The protein below binds the small molecule below.
Small molecule (SMILES): CC(=O)N[C@@H]1[C@@H](O)[C@H](O)[C@@H](CO)O[C@H]1O

Sequence of chain 1.C:
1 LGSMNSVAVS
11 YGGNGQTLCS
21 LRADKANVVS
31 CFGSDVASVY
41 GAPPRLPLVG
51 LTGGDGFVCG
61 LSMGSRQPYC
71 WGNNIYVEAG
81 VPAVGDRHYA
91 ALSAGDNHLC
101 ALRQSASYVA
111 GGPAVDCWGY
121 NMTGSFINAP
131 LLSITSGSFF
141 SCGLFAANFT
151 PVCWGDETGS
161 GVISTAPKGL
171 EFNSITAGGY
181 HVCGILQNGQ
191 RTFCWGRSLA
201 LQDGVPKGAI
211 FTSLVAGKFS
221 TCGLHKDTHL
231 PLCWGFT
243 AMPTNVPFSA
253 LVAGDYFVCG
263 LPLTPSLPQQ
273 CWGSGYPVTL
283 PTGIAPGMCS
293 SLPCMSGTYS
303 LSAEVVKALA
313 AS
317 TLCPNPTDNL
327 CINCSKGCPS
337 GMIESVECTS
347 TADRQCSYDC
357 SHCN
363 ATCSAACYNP

Binding-site contacts:
Ligand atom C8 contacts residue MET290 of chain 1.C at 4.2 Å (hydrophobic).
Ligand atom C2 contacts residue ASN329 of chain 1.C at 2.5 Å.
Ligand atom C4 contacts residue ASN329 of chain 1.C at 4.3 Å.
Ligand atom N2 contacts residue ASN329 of chain 1.C at 2.5 Å (h-bond).
Ligand atom C7 contacts residue ASN329 of chain 1.C at 3.2 Å.
Ligand atom O5 contacts residue ASN329 of chain 1.C at 2.4 Å (h-bond).
Ligand atom C5 contacts residue ASN329 of chain 1.C at 3.7 Å.
Ligand atom C3 contacts residue ASN329 of chain 1.C at 3.8 Å.
Ligand atom C1 contacts residue ASN329 of chain 1.C at 1.4 Å.
Ligand atom C8 contacts residue THR300 of chain 1.C at 3.9 Å.
Ligand atom O7 contacts residue ASN329 of chain 1.C at 4.2 Å.
Ligand atom C7 contacts residue CYS327 of chain 1.C at 4.4 Å (hydrophobic).
Ligand atom O7 contacts residue MET290 of chain 1.C at 4.5 Å.
Ligand atom O7 contacts residue GLY289 of chain 1.C at 3.8 Å.
Ligand atom C8 contacts residue ASN329 of chain 1.C at 3.5 Å.
Ligand atom C8 contacts residue CYS327 of chain 1.C at 3.4 Å (hydrophobic).